This protein binds this small molecule.
Small molecule (SMILES): O=P(O)(O)OC[C@@H]1O[C@H](COP(=O)(O)O)[C@@H](O)[C@@H]1O

Binding-site contacts:
Ligand atom O4P contacts residue ARG243 of chain 2.B at 2.9 Å (salt-bridge).
Ligand atom O3 contacts residue SER247 of chain 2.A at 3.5 Å.
Ligand atom C1 contacts residue ASP121 of chain 2.A at 3.6 Å.
Ligand atom O3P contacts residue TL1 of chain 2.C at 2.9 Å.
Ligand atom O2P contacts residue TL1 of chain 2.C at 3.6 Å.
Ligand atom O6P contacts residue ASN212 of chain 2.A at 2.9 Å (h-bond).
Ligand atom C3 contacts residue MET248 of chain 2.A at 3.5 Å (hydrophobic).
Ligand atom O4 contacts residue MET248 of chain 2.A at 3.7 Å.
Ligand atom O5P contacts residue LYS274 of chain 2.A at 3.7 Å.
Ligand atom O3 contacts residue ASP121 of chain 2.A at 2.7 Å (salt-bridge).
Ligand atom C3 contacts residue ASP121 of chain 2.A at 3.8 Å.
Ligand atom C5 contacts residue LYS274 of chain 2.A at 3.5 Å.
Ligand atom O3P contacts residue GLY122 of chain 2.A at 2.9 Å (h-bond).
Ligand atom O6P contacts residue TYR244 of chain 2.A at 2.5 Å (h-bond).
Ligand atom C6 contacts residue TYR244 of chain 2.A at 3.4 Å (hydrophobic).
Ligand atom C1 contacts residue GLY122 of chain 2.A at 3.8 Å.
Ligand atom O6 contacts residue LYS274 of chain 2.A at 2.7 Å (salt-bridge).
Ligand atom O6 contacts residue TYR264 of chain 2.A at 3.5 Å.
Ligand atom O1 contacts residue LYS274 of chain 2.A at 3.8 Å.
Ligand atom O5P contacts residue TYR264 of chain 2.A at 2.6 Å (h-bond).
Ligand atom C4 contacts residue MET248 of chain 2.A at 3.6 Å (hydrophobic).
Ligand atom O4P contacts residue ASN212 of chain 2.A at 3.6 Å.
Ligand atom P2 contacts residue TYR264 of chain 2.A at 3.6 Å.
Ligand atom O3 contacts residue GLY246 of chain 2.A at 3.9 Å.
Ligand atom C4 contacts residue GLY246 of chain 2.A at 3.5 Å.
Ligand atom O1P contacts residue SER123 of chain 2.A at 3.7 Å.
Ligand atom O5P contacts residue TYR215 of chain 2.A at 2.7 Å (h-bond).
Ligand atom O3 contacts residue MET248 of chain 2.A at 2.9 Å (h-bond).
Ligand atom O1P contacts residue SER124 of chain 2.A at 3.1 Å (h-bond).
Ligand atom P2 contacts residue ASN212 of chain 2.A at 3.6 Å.
Ligand atom O3P contacts residue ASP121 of chain 2.A at 3.6 Å (salt-bridge).
Ligand atom O5 contacts residue LYS274 of chain 2.A at 2.9 Å (salt-bridge).
Ligand atom P1 contacts residue TL1 of chain 2.C at 3.7 Å.
Ligand atom P2 contacts residue TYR244 of chain 2.A at 3.8 Å.
Ligand atom C6 contacts residue TYR264 of chain 2.A at 3.9 Å (hydrophobic).
Ligand atom O3P contacts residue SER123 of chain 2.A at 3.5 Å (h-bond).
Ligand atom C6 contacts residue LYS274 of chain 2.A at 3.6 Å.
Ligand atom O5P contacts residue ASN212 of chain 2.A at 3.8 Å.
Ligand atom P2 contacts residue LYS274 of chain 2.A at 3.7 Å.
Ligand atom O6P contacts residue TYR264 of chain 2.A at 3.5 Å.

Sequence of chain 2.A:
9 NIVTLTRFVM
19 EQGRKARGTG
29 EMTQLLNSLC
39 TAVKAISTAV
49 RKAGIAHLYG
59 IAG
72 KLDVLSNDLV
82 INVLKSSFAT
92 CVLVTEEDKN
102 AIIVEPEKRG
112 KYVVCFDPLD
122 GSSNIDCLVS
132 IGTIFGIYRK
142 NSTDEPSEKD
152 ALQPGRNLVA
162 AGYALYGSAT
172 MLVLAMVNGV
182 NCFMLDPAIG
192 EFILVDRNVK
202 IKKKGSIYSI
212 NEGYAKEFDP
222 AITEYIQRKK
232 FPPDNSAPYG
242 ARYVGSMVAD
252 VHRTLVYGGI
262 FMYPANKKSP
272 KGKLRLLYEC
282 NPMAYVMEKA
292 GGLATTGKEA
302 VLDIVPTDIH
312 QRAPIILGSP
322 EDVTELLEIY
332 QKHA

Sequence of chain 2.B:
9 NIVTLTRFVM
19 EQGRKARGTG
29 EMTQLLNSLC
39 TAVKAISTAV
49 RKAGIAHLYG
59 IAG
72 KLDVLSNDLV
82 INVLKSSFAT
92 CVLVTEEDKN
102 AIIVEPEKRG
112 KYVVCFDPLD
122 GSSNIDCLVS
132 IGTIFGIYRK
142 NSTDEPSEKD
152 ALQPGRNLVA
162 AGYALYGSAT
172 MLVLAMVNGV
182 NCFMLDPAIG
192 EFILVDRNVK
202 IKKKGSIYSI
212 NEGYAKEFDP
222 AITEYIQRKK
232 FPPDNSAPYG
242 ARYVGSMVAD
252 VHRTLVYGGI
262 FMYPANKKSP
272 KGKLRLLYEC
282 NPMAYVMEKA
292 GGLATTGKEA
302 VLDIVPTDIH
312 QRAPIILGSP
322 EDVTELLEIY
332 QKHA